This protein binds this small molecule.
Small molecule (SMILES): CC(=O)N[C@@H]1[C@@H](O)[C@H](O)[C@@H](CO)O[C@H]1O

Sequence of chain 1.B:
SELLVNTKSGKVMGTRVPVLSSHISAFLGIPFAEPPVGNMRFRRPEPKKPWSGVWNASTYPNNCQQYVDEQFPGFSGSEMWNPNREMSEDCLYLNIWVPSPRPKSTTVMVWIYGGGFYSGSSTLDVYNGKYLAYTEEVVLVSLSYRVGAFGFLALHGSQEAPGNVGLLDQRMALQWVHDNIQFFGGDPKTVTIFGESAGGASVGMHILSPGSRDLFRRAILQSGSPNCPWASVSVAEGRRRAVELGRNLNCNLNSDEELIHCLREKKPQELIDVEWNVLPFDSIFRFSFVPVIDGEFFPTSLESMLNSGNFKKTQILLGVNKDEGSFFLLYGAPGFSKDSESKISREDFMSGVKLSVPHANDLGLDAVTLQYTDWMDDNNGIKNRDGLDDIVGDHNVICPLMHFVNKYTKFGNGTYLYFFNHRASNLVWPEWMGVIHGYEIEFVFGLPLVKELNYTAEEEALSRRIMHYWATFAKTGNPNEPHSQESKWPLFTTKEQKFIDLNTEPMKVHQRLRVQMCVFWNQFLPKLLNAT

Binding-site contacts:
Ligand atom O5 contacts residue ASN59 of chain 1.B at 2.4 Å (h-bond).
Ligand atom C1 contacts residue SER61 of chain 1.B at 3.4 Å.
Ligand atom C5 contacts residue THR62 of chain 1.B at 4.5 Å.
Ligand atom C4 contacts residue SER61 of chain 1.B at 4.5 Å.
Ligand atom C3 contacts residue ASN59 of chain 1.B at 3.8 Å.
Ligand atom C7 contacts residue ASN59 of chain 1.B at 3.4 Å.
Ligand atom C4 contacts residue ASN59 of chain 1.B at 4.3 Å.
Ligand atom O5 contacts residue SER61 of chain 1.B at 3.2 Å (h-bond).
Ligand atom C2 contacts residue ASN59 of chain 1.B at 2.5 Å.
Ligand atom N2 contacts residue ASN59 of chain 1.B at 2.8 Å (h-bond).
Ligand atom C5 contacts residue ASN59 of chain 1.B at 3.7 Å.
Ligand atom C6 contacts residue SER61 of chain 1.B at 3.8 Å.
Ligand atom O6 contacts residue THR62 of chain 1.B at 4.3 Å.
Ligand atom C1 contacts residue ASN59 of chain 1.B at 1.4 Å.
Ligand atom O5 contacts residue THR62 of chain 1.B at 4.5 Å.
Ligand atom C5 contacts residue SER61 of chain 1.B at 3.2 Å.
Ligand atom O7 contacts residue ASN59 of chain 1.B at 3.1 Å (h-bond).
Ligand atom C6 contacts residue THR62 of chain 1.B at 3.6 Å.